Sequence of chain 4.A:
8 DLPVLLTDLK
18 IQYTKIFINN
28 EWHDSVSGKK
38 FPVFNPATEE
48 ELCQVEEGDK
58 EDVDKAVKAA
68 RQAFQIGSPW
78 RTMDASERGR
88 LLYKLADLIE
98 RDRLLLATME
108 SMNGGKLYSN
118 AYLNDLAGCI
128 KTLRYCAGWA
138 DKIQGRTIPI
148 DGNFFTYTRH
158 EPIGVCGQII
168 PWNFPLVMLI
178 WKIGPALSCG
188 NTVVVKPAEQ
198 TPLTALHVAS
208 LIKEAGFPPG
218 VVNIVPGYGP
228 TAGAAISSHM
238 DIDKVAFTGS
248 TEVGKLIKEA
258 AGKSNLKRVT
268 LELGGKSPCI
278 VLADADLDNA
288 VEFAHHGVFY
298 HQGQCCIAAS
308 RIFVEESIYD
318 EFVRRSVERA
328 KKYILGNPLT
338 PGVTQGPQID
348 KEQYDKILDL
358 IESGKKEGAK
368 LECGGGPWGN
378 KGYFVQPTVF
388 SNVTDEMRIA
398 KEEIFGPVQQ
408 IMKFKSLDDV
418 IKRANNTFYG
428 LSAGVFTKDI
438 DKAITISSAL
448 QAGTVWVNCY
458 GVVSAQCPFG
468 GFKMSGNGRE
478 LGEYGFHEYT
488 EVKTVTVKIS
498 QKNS

Binding-site contacts:
Ligand atom C3 contacts residue GLY458 of chain 4.A at 3.7 Å.
Ligand atom C5 contacts residue TYR297 of chain 4.A at 3.9 Å (hydrophobic).
Ligand atom C22 contacts residue GLY125 of chain 4.A at 3.9 Å.
Ligand atom C18 contacts residue GLY125 of chain 4.A at 4.0 Å.
Ligand atom C13 contacts residue PHE171 of chain 4.A at 3.6 Å (hydrophobic).
Ligand atom N7 contacts residue TYR297 of chain 4.A at 3.8 Å.
Ligand atom C3 contacts residue TYR297 of chain 4.A at 3.7 Å (hydrophobic).
Ligand atom C1 contacts residue CYS302 of chain 4.A at 3.6 Å (hydrophobic).
Ligand atom O24 contacts residue GLY125 of chain 4.A at 3.8 Å.
Ligand atom C5 contacts residue GLY458 of chain 4.A at 3.8 Å.
Ligand atom C15 contacts residue TYR297 of chain 4.A at 3.9 Å (hydrophobic).
Ligand atom N23 contacts residue GLY125 of chain 4.A at 3.8 Å.
Ligand atom O24 contacts residue TRP178 of chain 4.A at 3.0 Å (h-bond).
Ligand atom C21 contacts residue VAL460 of chain 4.A at 3.9 Å (hydrophobic).
Ligand atom C25 contacts residue GLY294 of chain 4.A at 3.2 Å.
Ligand atom C1 contacts residue ILE304 of chain 4.A at 3.8 Å (hydrophobic).
Ligand atom N9 contacts residue TYR297 of chain 4.A at 3.4 Å.
Ligand atom C20 contacts residue VAL460 of chain 4.A at 3.4 Å (hydrophobic).
Ligand atom N4 contacts residue GLY458 of chain 4.A at 3.6 Å (h-bond).
Ligand atom N6 contacts residue ILE304 of chain 4.A at 3.9 Å.
Ligand atom O26 contacts residue HIS293 of chain 4.A at 3.5 Å (h-bond).
Ligand atom C2 contacts residue TYR297 of chain 4.A at 3.4 Å (hydrophobic).
Ligand atom N4 contacts residue TYR297 of chain 4.A at 4.0 Å.
Ligand atom O28 contacts residue TYR297 of chain 4.A at 4.0 Å.
Ligand atom O28 contacts residue CYS302 of chain 4.A at 2.8 Å (h-bond).
Ligand atom C11 contacts residue PHE171 of chain 4.A at 4.0 Å (hydrophobic).
Ligand atom N23 contacts residue VAL460 of chain 4.A at 3.8 Å.
Ligand atom N6 contacts residue TYR297 of chain 4.A at 3.8 Å.
Ligand atom C1 contacts residue TYR297 of chain 4.A at 3.6 Å (hydrophobic).
Ligand atom O28 contacts residue ILE304 of chain 4.A at 3.6 Å.
Ligand atom O26 contacts residue GLY458 of chain 4.A at 3.8 Å.
Ligand atom O24 contacts residue VAL174 of chain 4.A at 3.8 Å.
Ligand atom O24 contacts residue THR129 of chain 4.A at 3.3 Å (h-bond).
Ligand atom C18 contacts residue ASN121 of chain 4.A at 4.0 Å.
Ligand atom C25 contacts residue ILE304 of chain 4.A at 3.7 Å (hydrophobic).
Ligand atom C27 contacts residue GLY458 of chain 4.A at 3.8 Å.
Ligand atom C8 contacts residue TYR297 of chain 4.A at 3.5 Å (hydrophobic).
Ligand atom C10 contacts residue TYR297 of chain 4.A at 3.9 Å (hydrophobic).
Ligand atom C10 contacts residue PHE171 of chain 4.A at 3.4 Å (hydrophobic).
Ligand atom O26 contacts residue GLY294 of chain 4.A at 3.6 Å.

A small-molecule ligand and the protein it binds are described below.
Small molecule (SMILES): CC(C)CCn1c(CN2CCC(C(N)=O)CC2)nc2c1c(=O)n(C)c(=O)n2C